Binding-site contacts:
Ligand atom C25 contacts residue CYS99 of chain 1.B at 3.7 Å (hydrophobic).
Ligand atom C15 contacts residue ILE96 of chain 1.B at 3.5 Å (hydrophobic).
Ligand atom C16 contacts residue LYS53 of chain 1.B at 3.4 Å.
Ligand atom C25 contacts residue GLU97 of chain 1.B at 3.4 Å.
Ligand atom CL18 contacts residue LYS53 of chain 1.B at 3.5 Å.
Ligand atom CL18 contacts residue ALA51 of chain 1.B at 3.5 Å.
Ligand atom C32 contacts residue CYS99 of chain 1.B at 3.6 Å (hydrophobic).
Ligand atom N19 contacts residue ILE96 of chain 1.B at 3.5 Å.
Ligand atom C14 contacts residue ILE96 of chain 1.B at 3.4 Å (hydrophobic).
Ligand atom F7 contacts residue ILE80 of chain 1.B at 3.7 Å.
Ligand atom C25 contacts residue ALA51 of chain 1.B at 3.4 Å (hydrophobic).
Ligand atom O10 contacts residue GLU66 of chain 1.B at 3.0 Å (salt-bridge).
Ligand atom N40 contacts residue GLU105 of chain 1.B at 3.0 Å (salt-bridge).
Ligand atom N31 contacts residue CYS99 of chain 1.B at 2.9 Å (h-bond).
Ligand atom C6 contacts residue ILE96 of chain 1.B at 3.7 Å (hydrophobic).
Ligand atom N26 contacts residue CYS99 of chain 1.B at 3.0 Å (h-bond).
Ligand atom C6 contacts residue ILE80 of chain 1.B at 3.4 Å (hydrophobic).
Ligand atom N24 contacts residue ALA51 of chain 1.B at 3.5 Å.
Ligand atom C36 contacts residue ALA100 of chain 1.B at 3.7 Å (hydrophobic).
Ligand atom C1 contacts residue TYR82 of chain 1.B at 3.7 Å (hydrophobic).
Ligand atom C36 contacts residue GLU105 of chain 1.B at 3.6 Å.
Ligand atom O9 contacts residue GLU66 of chain 1.B at 3.0 Å (salt-bridge).
Ligand atom C6 contacts residue LEU70 of chain 1.B at 3.4 Å (hydrophobic).
Ligand atom O21 contacts residue VAL40 of chain 1.B at 3.5 Å.
Ligand atom C12 contacts residue LYS53 of chain 1.B at 3.5 Å.
Ligand atom F7 contacts residue ASP165 of chain 1.B at 3.4 Å.
Ligand atom C35 contacts residue GLU105 of chain 1.B at 3.4 Å.
Ligand atom N11 contacts residue ASP165 of chain 1.B at 3.7 Å.
Ligand atom F41 contacts residue ASP165 of chain 1.B at 3.6 Å.
Ligand atom C1 contacts residue LEU70 of chain 1.B at 3.4 Å (hydrophobic).
Ligand atom N11 contacts residue LYS53 of chain 1.B at 3.5 Å (salt-bridge).
Ligand atom O9 contacts residue ASP165 of chain 1.B at 3.6 Å.
Ligand atom C1 contacts residue ILE96 of chain 1.B at 3.6 Å (hydrophobic).
Ligand atom C39 contacts residue CYS99 of chain 1.B at 3.3 Å (hydrophobic).
Ligand atom C15 contacts residue LYS53 of chain 1.B at 3.6 Å.
Ligand atom CL18 contacts residue ILE96 of chain 1.B at 3.6 Å.
Ligand atom S8 contacts residue GLU66 of chain 1.B at 3.5 Å (salt-bridge).
Ligand atom O9 contacts residue PHE166 of chain 1.B at 2.6 Å (h-bond).
Ligand atom F42 contacts residue TYR82 of chain 1.B at 3.2 Å.
Ligand atom N24 contacts residue LEU149 of chain 1.B at 3.5 Å.

A protein and the small-molecule ligand that binds it are described below.
Small molecule (SMILES): NC1CCC(Nc2ncnc3c(C(=O)Nc4c(Cl)ccc(NS(=O)(=O)c5cc(F)ccc5F)c4F)csc23)CC1

Sequence of chain 1.B:
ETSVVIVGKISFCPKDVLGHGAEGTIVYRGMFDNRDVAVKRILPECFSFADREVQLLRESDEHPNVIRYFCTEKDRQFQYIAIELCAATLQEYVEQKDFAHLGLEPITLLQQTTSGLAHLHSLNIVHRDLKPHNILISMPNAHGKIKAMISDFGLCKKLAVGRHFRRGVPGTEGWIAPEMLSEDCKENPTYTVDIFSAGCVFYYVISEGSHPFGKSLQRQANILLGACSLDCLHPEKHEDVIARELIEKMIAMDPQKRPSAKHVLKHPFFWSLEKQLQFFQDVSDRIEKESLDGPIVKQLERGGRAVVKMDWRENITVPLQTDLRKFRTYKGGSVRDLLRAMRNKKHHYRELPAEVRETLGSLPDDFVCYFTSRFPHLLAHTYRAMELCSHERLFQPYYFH